Sequence of chain 2.A:
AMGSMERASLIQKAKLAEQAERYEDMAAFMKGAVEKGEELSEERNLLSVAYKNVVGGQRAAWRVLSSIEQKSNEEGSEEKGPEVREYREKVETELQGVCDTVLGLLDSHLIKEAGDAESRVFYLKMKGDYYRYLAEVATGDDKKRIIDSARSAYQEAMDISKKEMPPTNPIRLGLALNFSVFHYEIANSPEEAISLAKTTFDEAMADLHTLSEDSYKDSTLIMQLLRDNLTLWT

The protein below binds the small molecule below.
Small molecule (SMILES): CC[C@H](C)[C@H](NC(=O)[C@H](COP(=O)(O)O)NC(=O)CNC(=O)[C@H](C)N)C(=O)N1CCC[C@H]1C(=O)NCC(=O)N[C@@H](CCCN=C(N)N)C(=O)N[C@@H](C)C(=O)N[C@@H](CO)C(=O)O

Binding-site contacts:
Ligand atom CA contacts residue ASN55 of chain 2.A at 3.4 Å.
Ligand atom O contacts residue LYS54 of chain 2.A at 3.0 Å (salt-bridge).
Ligand atom OG contacts residue GLU19 of chain 2.A at 2.7 Å (salt-bridge).
Ligand atom O2P contacts residue ARG134 of chain 2.A at 2.7 Å (salt-bridge).
Ligand atom CB contacts residue GLU19 of chain 2.A at 3.1 Å.
Ligand atom N contacts residue LEU179 of chain 2.A at 3.6 Å.
Ligand atom O3P contacts residue TYR135 of chain 2.A at 2.5 Å (h-bond).
Ligand atom O contacts residue ASN55 of chain 2.A at 2.9 Å (h-bond).
Ligand atom O contacts residue GLU187 of chain 2.A at 3.0 Å (salt-bridge).
Ligand atom CA contacts residue ASN180 of chain 2.A at 3.4 Å.
Ligand atom N contacts residue ASN180 of chain 2.A at 2.9 Å (h-bond).
Ligand atom NH2 contacts residue GLY58 of chain 2.A at 3.7 Å.
Ligand atom NE contacts residue LYS54 of chain 2.A at 3.6 Å.
Ligand atom C contacts residue ASN55 of chain 2.A at 3.5 Å.
Ligand atom CB contacts residue TRP235 of chain 2.A at 3.3 Å (hydrophobic).
Ligand atom C contacts residue ASN180 of chain 2.A at 3.6 Å.
Ligand atom O contacts residue VAL183 of chain 2.A at 3.5 Å.
Ligand atom CD contacts residue LYS54 of chain 2.A at 3.7 Å.
Ligand atom CB contacts residue ASN55 of chain 2.A at 3.5 Å.
Ligand atom CG1 contacts residue LEU179 of chain 2.A at 3.6 Å (hydrophobic).
Ligand atom O3P contacts residue LYS54 of chain 2.A at 3.5 Å.
Ligand atom O1P contacts residue LYS54 of chain 2.A at 2.8 Å (salt-bridge).
Ligand atom O2P contacts residue ARG61 of chain 2.A at 2.9 Å (salt-bridge).
Ligand atom O contacts residue LYS54 of chain 2.A at 3.6 Å.
Ligand atom N contacts residue ASN231 of chain 2.A at 3.0 Å (h-bond).
Ligand atom CG1 contacts residue ASN180 of chain 2.A at 3.6 Å.
Ligand atom O3P contacts residue ARG134 of chain 2.A at 2.9 Å (salt-bridge).
Ligand atom CA contacts residue GLU19 of chain 2.A at 3.5 Å.
Ligand atom O contacts residue VAL51 of chain 2.A at 3.6 Å.
Ligand atom CB contacts residue ASN180 of chain 2.A at 3.3 Å.
Ligand atom N contacts residue GLU19 of chain 2.A at 2.8 Å (salt-bridge).
Ligand atom CG1 contacts residue GLY176 of chain 2.A at 3.7 Å.
Ligand atom O contacts residue VAL51 of chain 2.A at 3.4 Å.
Ligand atom NH1 contacts residue ASN55 of chain 2.A at 3.0 Å (h-bond).
Ligand atom CD1 contacts residue GLY176 of chain 2.A at 3.6 Å.
Ligand atom O1P contacts residue ARG61 of chain 2.A at 2.9 Å (salt-bridge).
Ligand atom N contacts residue LEU234 of chain 2.A at 3.1 Å.
Ligand atom O contacts residue LYS54 of chain 2.A at 3.5 Å.
Ligand atom CB contacts residue GLU187 of chain 2.A at 3.3 Å.
Ligand atom O contacts residue ASN231 of chain 2.A at 2.9 Å (h-bond).